This small molecule binds to this protein.
Small molecule (SMILES): COC(=O)c1cnc(Nc2cnc(C#N)cn2)cc1NC[C@H]1CNCCO1

Binding-site contacts:
Ligand atom C14 contacts residue TRP9 of chain 1.A at 3.2 Å (hydrophobic).
Ligand atom C3 contacts residue TYR71 of chain 1.A at 3.6 Å (hydrophobic).
Ligand atom C contacts residue TYR71 of chain 1.A at 3.9 Å (hydrophobic).
Ligand atom C10 contacts residue TRP9 of chain 1.A at 4.0 Å (hydrophobic).
Ligand atom C5 contacts residue TYR71 of chain 1.A at 4.0 Å (hydrophobic).
Ligand atom N1 contacts residue TYR71 of chain 1.A at 3.6 Å.
Ligand atom N6 contacts residue TRP9 of chain 1.A at 3.3 Å.
Ligand atom C11 contacts residue VAL35 of chain 1.A at 3.6 Å (hydrophobic).
Ligand atom N6 contacts residue PHE83 of chain 1.A at 4.0 Å.
Ligand atom N6 contacts residue VAL35 of chain 1.A at 4.3 Å.
Ligand atom C14 contacts residue ALA26 of chain 1.A at 4.5 Å (hydrophobic).
Ligand atom C12 contacts residue PHE83 of chain 1.A at 3.4 Å (hydrophobic).
Ligand atom C2 contacts residue TYR71 of chain 1.A at 4.0 Å (hydrophobic).
Ligand atom N5 contacts residue TRP9 of chain 1.A at 3.5 Å (h-bond).
Ligand atom N6 contacts residue ALA26 of chain 1.A at 3.7 Å.
Ligand atom C3 contacts residue TRP9 of chain 1.A at 4.3 Å (hydrophobic).
Ligand atom C5 contacts residue VAL35 of chain 1.A at 3.6 Å (hydrophobic).
Ligand atom C13 contacts residue TRP9 of chain 1.A at 3.8 Å (hydrophobic).
Ligand atom N4 contacts residue VAL35 of chain 1.A at 4.3 Å.
Ligand atom C11 contacts residue TRP9 of chain 1.A at 3.2 Å (hydrophobic).
Ligand atom N contacts residue TYR71 of chain 1.A at 3.4 Å (h-bond).
Ligand atom C14 contacts residue PHE83 of chain 1.A at 3.6 Å (hydrophobic).
Ligand atom C1 contacts residue TYR71 of chain 1.A at 3.4 Å (hydrophobic).
Ligand atom C12 contacts residue TRP9 of chain 1.A at 3.4 Å (hydrophobic).
Ligand atom C10 contacts residue PHE83 of chain 1.A at 3.7 Å (hydrophobic).
Ligand atom C14 contacts residue VAL37 of chain 1.A at 4.1 Å (hydrophobic).
Ligand atom C13 contacts residue PHE83 of chain 1.A at 3.5 Å (hydrophobic).
Ligand atom N4 contacts residue TRP9 of chain 1.A at 3.4 Å.
Ligand atom C12 contacts residue VAL35 of chain 1.A at 4.3 Å (hydrophobic).
Ligand atom C14 contacts residue VAL35 of chain 1.A at 4.1 Å (hydrophobic).
Ligand atom N3 contacts residue PHE83 of chain 1.A at 4.2 Å.
Ligand atom C5 contacts residue TRP9 of chain 1.A at 3.9 Å (hydrophobic).
Ligand atom N6 contacts residue VAL37 of chain 1.A at 3.6 Å.
Ligand atom C11 contacts residue PHE83 of chain 1.A at 3.8 Å (hydrophobic).
Ligand atom N4 contacts residue PHE83 of chain 1.A at 3.8 Å.
Ligand atom C4 contacts residue TYR71 of chain 1.A at 3.6 Å (hydrophobic).
Ligand atom N5 contacts residue PHE83 of chain 1.A at 3.5 Å.

Sequence of chain 1.A:
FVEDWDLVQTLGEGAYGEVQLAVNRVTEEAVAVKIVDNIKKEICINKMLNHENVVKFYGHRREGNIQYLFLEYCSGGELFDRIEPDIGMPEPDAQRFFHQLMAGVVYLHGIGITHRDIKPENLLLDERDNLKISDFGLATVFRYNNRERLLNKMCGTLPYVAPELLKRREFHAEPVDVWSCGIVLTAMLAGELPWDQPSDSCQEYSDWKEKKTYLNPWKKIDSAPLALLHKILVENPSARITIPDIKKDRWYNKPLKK